This small molecule binds to this protein.
Small molecule (SMILES): CC(=O)N[C@H]1CO[C@H](CO)[C@@H](O[C@@H]2O[C@H](CO)[C@@H](O)[C@H](O)[C@H]2NC=O)[C@@H]1O

Sequence of chain 1.D:
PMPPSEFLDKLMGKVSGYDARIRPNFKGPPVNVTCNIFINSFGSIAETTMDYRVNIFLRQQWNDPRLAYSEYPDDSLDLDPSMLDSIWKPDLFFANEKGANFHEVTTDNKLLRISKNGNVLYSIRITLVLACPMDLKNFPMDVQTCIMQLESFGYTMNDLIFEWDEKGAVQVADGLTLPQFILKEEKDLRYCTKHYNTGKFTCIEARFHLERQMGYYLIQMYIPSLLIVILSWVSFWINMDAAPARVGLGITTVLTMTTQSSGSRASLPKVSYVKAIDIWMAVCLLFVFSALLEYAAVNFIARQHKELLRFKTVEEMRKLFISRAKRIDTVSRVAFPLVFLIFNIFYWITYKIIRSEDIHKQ

Binding-site contacts:
Ligand atom O6 contacts residue PRO60 of chain 1.D at 3.5 Å (h-bond).
Ligand atom O6 contacts residue ASN62 of chain 1.D at 2.4 Å (h-bond).
Ligand atom O7 contacts residue PRO59 of chain 1.D at 4.0 Å.
Ligand atom C1 contacts residue ASN62 of chain 1.D at 3.3 Å.
Ligand atom C3 contacts residue ASN62 of chain 1.D at 4.2 Å.
Ligand atom C2 contacts residue ASN62 of chain 1.D at 3.6 Å.
Ligand atom C5 contacts residue ASN62 of chain 1.D at 3.6 Å.
Ligand atom C6 contacts residue PRO60 of chain 1.D at 4.2 Å (hydrophobic).
Ligand atom O3 contacts residue ASN62 of chain 1.D at 3.7 Å.
Ligand atom C6 contacts residue ASN62 of chain 1.D at 3.4 Å.
Ligand atom O3 contacts residue PRO60 of chain 1.D at 4.3 Å.
Ligand atom C4 contacts residue ASN62 of chain 1.D at 4.5 Å.
Ligand atom C6 contacts residue PRO59 of chain 1.D at 4.0 Å (hydrophobic).
Ligand atom O5 contacts residue ASN62 of chain 1.D at 2.5 Å (h-bond).
Ligand atom O3 contacts residue ILE191 of chain 1.D at 3.8 Å.